Binding-site contacts:
Ligand atom N10 contacts residue THR198 of chain 1.D at 2.7 Å (h-bond).
Ligand atom S7 contacts residue THR198 of chain 1.D at 3.8 Å.
Ligand atom C4 contacts residue THR199 of chain 1.D at 3.6 Å.
Ligand atom C4 contacts residue ZN1 of chain 1.K at 3.4 Å.
Ligand atom F20 contacts residue VAL119 of chain 1.D at 3.6 Å.
Ligand atom O17 contacts residue GLN90 of chain 1.D at 3.8 Å.
Ligand atom C3 contacts residue ZN1 of chain 1.K at 3.2 Å.
Ligand atom O9 contacts residue LEU197 of chain 1.D at 3.3 Å.
Ligand atom N10 contacts residue ZN1 of chain 1.K at 2.1 Å.
Ligand atom C2 contacts residue THR199 of chain 1.D at 3.7 Å.
Ligand atom N10 contacts residue HIS94 of chain 1.D at 3.4 Å (h-bond).
Ligand atom O8 contacts residue HIS92 of chain 1.D at 3.3 Å.
Ligand atom C5 contacts residue HIS92 of chain 1.D at 3.4 Å.
Ligand atom S7 contacts residue ZN1 of chain 1.K at 3.0 Å.
Ligand atom O8 contacts residue TRP208 of chain 1.D at 3.8 Å.
Ligand atom N10 contacts residue GLU104 of chain 1.D at 3.5 Å (salt-bridge).
Ligand atom C18 contacts residue HIS66 of chain 1.D at 3.8 Å.
Ligand atom N10 contacts residue HIS117 of chain 1.D at 3.2 Å (h-bond).
Ligand atom S7 contacts residue HIS92 of chain 1.D at 3.6 Å.
Ligand atom C3 contacts residue HIS92 of chain 1.D at 3.0 Å.
Ligand atom F20 contacts residue LEU197 of chain 1.D at 3.5 Å.
Ligand atom F12 contacts residue HIS92 of chain 1.D at 3.2 Å.
Ligand atom F12 contacts residue HIS94 of chain 1.D at 3.0 Å.
Ligand atom N19 contacts residue GLN90 of chain 1.D at 3.8 Å.
Ligand atom C3 contacts residue THR199 of chain 1.D at 3.4 Å.
Ligand atom C15 contacts residue HIS66 of chain 1.D at 3.6 Å.
Ligand atom O16 contacts residue ASN64 of chain 1.D at 3.1 Å (h-bond).
Ligand atom F12 contacts residue THR199 of chain 1.D at 3.8 Å.
Ligand atom C2 contacts residue HIS92 of chain 1.D at 3.7 Å.
Ligand atom C4 contacts residue HIS92 of chain 1.D at 3.2 Å.
Ligand atom O8 contacts residue ZN1 of chain 1.K at 3.2 Å.
Ligand atom O21 contacts residue THR199 of chain 1.D at 3.4 Å.
Ligand atom O17 contacts residue GLN69 of chain 1.D at 3.6 Å.
Ligand atom O9 contacts residue THR198 of chain 1.D at 3.1 Å (h-bond).
Ligand atom N10 contacts residue HIS92 of chain 1.D at 3.5 Å (h-bond).
Ligand atom O8 contacts residue VAL119 of chain 1.D at 3.7 Å.
Ligand atom C28 contacts residue VAL119 of chain 1.D at 3.8 Å (hydrophobic).
Ligand atom F12 contacts residue ZN1 of chain 1.K at 2.8 Å.
Ligand atom F12 contacts residue THR198 of chain 1.D at 3.4 Å.
Ligand atom C25 contacts residue VAL128 of chain 1.D at 3.7 Å (hydrophobic).

The protein below binds the small molecule below.
Small molecule (SMILES): NS(=O)(=O)c1c(F)c(F)c(S(=O)(=O)CCO)c(NC2CCCCCCC2)c1F

Sequence of chain 1.D:
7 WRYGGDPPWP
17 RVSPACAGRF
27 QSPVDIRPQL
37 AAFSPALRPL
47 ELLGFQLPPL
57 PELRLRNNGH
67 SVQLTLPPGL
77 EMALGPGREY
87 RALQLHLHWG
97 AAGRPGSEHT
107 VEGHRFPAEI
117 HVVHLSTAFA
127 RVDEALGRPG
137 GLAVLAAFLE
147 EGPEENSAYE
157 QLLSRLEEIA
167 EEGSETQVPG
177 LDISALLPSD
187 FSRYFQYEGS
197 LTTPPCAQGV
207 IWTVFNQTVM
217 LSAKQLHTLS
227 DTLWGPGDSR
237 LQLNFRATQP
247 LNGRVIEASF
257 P